The small molecule below binds the protein below.
Small molecule (SMILES): O=C(c1ccccc1)c1ccccc1

Binding-site contacts:
Ligand atom C12 contacts residue VAL69 of chain 1.B at 4.2 Å (hydrophobic).
Ligand atom C5 contacts residue ASN103 of chain 1.B at 4.3 Å.
Ligand atom C8 contacts residue PHE36 of chain 1.B at 4.1 Å (hydrophobic).
Ligand atom C1 contacts residue THR116 of chain 1.B at 3.7 Å.
Ligand atom C1 contacts residue PHE119 of chain 1.B at 3.8 Å (hydrophobic).
Ligand atom C13 contacts residue ASN87 of chain 1.B at 4.0 Å.
Ligand atom C13 contacts residue ASN103 of chain 1.B at 3.5 Å.
Ligand atom C12 contacts residue ASN87 of chain 1.B at 4.5 Å.
Ligand atom C3 contacts residue ASN103 of chain 1.B at 3.5 Å.
Ligand atom C9 contacts residue PHE36 of chain 1.B at 3.9 Å (hydrophobic).
Ligand atom C1 contacts residue GLU117 of chain 1.B at 3.7 Å.
Ligand atom C2 contacts residue THR116 of chain 1.B at 3.6 Å.
Ligand atom O contacts residue THR38 of chain 1.B at 3.4 Å (h-bond).
Ligand atom C3 contacts residue HIS102 of chain 1.B at 4.4 Å.
Ligand atom C11 contacts residue VAL69 of chain 1.B at 4.3 Å (hydrophobic).
Ligand atom C12 contacts residue ALA81 of chain 1.B at 4.1 Å (hydrophobic).
Ligand atom O contacts residue PHE36 of chain 1.B at 3.2 Å.
Ligand atom C7 contacts residue PHE36 of chain 1.B at 3.8 Å (hydrophobic).
Ligand atom C4 contacts residue ASN103 of chain 1.B at 3.4 Å.
Ligand atom C2 contacts residue PHE119 of chain 1.B at 4.1 Å (hydrophobic).
Ligand atom C2 contacts residue GLU117 of chain 1.B at 3.4 Å.
Ligand atom C1 contacts residue LEU115 of chain 1.B at 4.5 Å (hydrophobic).
Ligand atom C3 contacts residue ALA101 of chain 1.B at 3.9 Å (hydrophobic).
Ligand atom C5 contacts residue PHE119 of chain 1.B at 4.4 Å (hydrophobic).
Ligand atom C12 contacts residue TYR83 of chain 1.B at 4.5 Å (hydrophobic).
Ligand atom C6 contacts residue PHE119 of chain 1.B at 3.9 Å (hydrophobic).
Ligand atom C10 contacts residue PHE36 of chain 1.B at 4.4 Å (hydrophobic).
Ligand atom C2 contacts residue LEU115 of chain 1.B at 4.3 Å (hydrophobic).
Ligand atom C4 contacts residue PHE89 of chain 1.B at 3.7 Å (hydrophobic).
Ligand atom C11 contacts residue TYR83 of chain 1.B at 4.3 Å (hydrophobic).
Ligand atom C2 contacts residue ALA101 of chain 1.B at 3.7 Å (hydrophobic).
Ligand atom C6 contacts residue ILE22 of chain 1.B at 3.9 Å (hydrophobic).
Ligand atom C10 contacts residue PHE56 of chain 1.B at 4.4 Å (hydrophobic).
Ligand atom C2 contacts residue ASN103 of chain 1.B at 4.4 Å.
Ligand atom C11 contacts residue PHE56 of chain 1.B at 4.3 Å (hydrophobic).
Ligand atom C3 contacts residue PHE89 of chain 1.B at 3.8 Å (hydrophobic).
Ligand atom C8 contacts residue PHE89 of chain 1.B at 4.2 Å (hydrophobic).
Ligand atom C13 contacts residue PHE89 of chain 1.B at 4.4 Å (hydrophobic).
Ligand atom C8 contacts residue ASN103 of chain 1.B at 3.5 Å.
Ligand atom C1 contacts residue ILE22 of chain 1.B at 4.1 Å (hydrophobic).

Sequence of chain 1.B:
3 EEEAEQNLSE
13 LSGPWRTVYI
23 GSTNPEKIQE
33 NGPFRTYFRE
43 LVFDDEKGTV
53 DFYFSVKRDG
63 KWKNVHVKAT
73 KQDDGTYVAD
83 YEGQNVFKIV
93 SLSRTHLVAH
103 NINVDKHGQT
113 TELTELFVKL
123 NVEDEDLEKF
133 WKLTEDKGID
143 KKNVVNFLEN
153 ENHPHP